Sequence of chain 1.B:
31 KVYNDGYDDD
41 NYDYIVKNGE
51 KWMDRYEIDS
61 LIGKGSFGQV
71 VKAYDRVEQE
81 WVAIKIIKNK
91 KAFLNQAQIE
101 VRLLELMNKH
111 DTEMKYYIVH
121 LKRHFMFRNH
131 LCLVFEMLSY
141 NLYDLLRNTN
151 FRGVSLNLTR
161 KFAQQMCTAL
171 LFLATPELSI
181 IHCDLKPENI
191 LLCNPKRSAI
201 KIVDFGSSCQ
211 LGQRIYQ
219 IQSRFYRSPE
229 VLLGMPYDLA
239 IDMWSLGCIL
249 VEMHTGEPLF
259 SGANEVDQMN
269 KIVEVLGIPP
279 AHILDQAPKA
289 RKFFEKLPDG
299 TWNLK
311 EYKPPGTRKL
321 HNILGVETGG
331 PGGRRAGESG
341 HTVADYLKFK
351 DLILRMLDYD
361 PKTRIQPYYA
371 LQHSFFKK

A small-molecule ligand and the protein it binds are described below.
Small molecule (SMILES): Cn1cc(-c2cc(C(=O)O)[nH]n2)cn1

Binding-site contacts:
Ligand atom C8 contacts residue GLU100 of chain 1.B at 3.9 Å.
Ligand atom C8 contacts residue LYS85 of chain 1.B at 3.5 Å.
Ligand atom C2 contacts residue VAL70 of chain 1.B at 4.2 Å (hydrophobic).
Ligand atom C8 contacts residue VAL203 of chain 1.B at 3.8 Å (hydrophobic).
Ligand atom O2 contacts residue LYS85 of chain 1.B at 3.8 Å.
Ligand atom C8 contacts residue ASP204 of chain 1.B at 3.6 Å.
Ligand atom C3 contacts residue LEU191 of chain 1.B at 3.7 Å (hydrophobic).
Ligand atom N1 contacts residue LEU138 of chain 1.B at 3.8 Å.
Ligand atom C7 contacts residue VAL203 of chain 1.B at 3.7 Å (hydrophobic).
Ligand atom N1 contacts residue ALA83 of chain 1.B at 3.9 Å.
Ligand atom O2 contacts residue GLU100 of chain 1.B at 3.1 Å (salt-bridge).
Ligand atom C1 contacts residue LEU138 of chain 1.B at 3.4 Å (hydrophobic).
Ligand atom C6 contacts residue PHE135 of chain 1.B at 3.8 Å (hydrophobic).
Ligand atom O2 contacts residue PHE135 of chain 1.B at 3.4 Å.
Ligand atom O1 contacts residue ASP204 of chain 1.B at 3.7 Å.
Ligand atom C8 contacts residue PHE135 of chain 1.B at 4.0 Å (hydrophobic).
Ligand atom C4 contacts residue LEU191 of chain 1.B at 4.0 Å (hydrophobic).
Ligand atom O1 contacts residue GLU100 of chain 1.B at 4.1 Å.
Ligand atom C1 contacts residue SER139 of chain 1.B at 3.7 Å.
Ligand atom C2 contacts residue ALA83 of chain 1.B at 4.1 Å (hydrophobic).
Ligand atom N2 contacts residue LEU191 of chain 1.B at 4.1 Å.
Ligand atom C4 contacts residue GLU136 of chain 1.B at 3.5 Å.
Ligand atom N1 contacts residue LEU191 of chain 1.B at 3.7 Å.
Ligand atom O1 contacts residue LYS85 of chain 1.B at 2.6 Å (salt-bridge).
Ligand atom N4 contacts residue VAL70 of chain 1.B at 4.1 Å.
Ligand atom C3 contacts residue ALA83 of chain 1.B at 3.8 Å (hydrophobic).
Ligand atom N3 contacts residue VAL203 of chain 1.B at 4.1 Å.
Ligand atom N2 contacts residue ALA83 of chain 1.B at 3.5 Å.
Ligand atom N2 contacts residue LEU138 of chain 1.B at 2.9 Å (h-bond).
Ligand atom O2 contacts residue ASP204 of chain 1.B at 3.1 Å (salt-bridge).
Ligand atom C1 contacts residue MET137 of chain 1.B at 4.0 Å (hydrophobic).
Ligand atom C4 contacts residue LEU138 of chain 1.B at 3.8 Å (hydrophobic).
Ligand atom C6 contacts residue VAL203 of chain 1.B at 3.9 Å (hydrophobic).
Ligand atom C5 contacts residue LEU191 of chain 1.B at 4.2 Å (hydrophobic).
Ligand atom N2 contacts residue MET137 of chain 1.B at 3.9 Å.
Ligand atom C2 contacts residue LEU191 of chain 1.B at 3.4 Å (hydrophobic).
Ligand atom C4 contacts residue ALA83 of chain 1.B at 3.4 Å (hydrophobic).
Ligand atom O2 contacts residue VAL203 of chain 1.B at 3.7 Å.
Ligand atom N2 contacts residue GLU136 of chain 1.B at 3.6 Å.
Ligand atom C1 contacts residue ILE62 of chain 1.B at 3.7 Å (hydrophobic).